Binding-site contacts:
Ligand atom C8 contacts residue NAG1 of chain 1.E at 4.4 Å.
Ligand atom C3 contacts residue ASN5 of chain 1.A at 3.7 Å.
Ligand atom C2 contacts residue ASN5 of chain 1.A at 2.4 Å.
Ligand atom O7 contacts residue SER7 of chain 1.A at 4.4 Å.
Ligand atom O7 contacts residue ASN153 of chain 1.A at 4.3 Å.
Ligand atom C7 contacts residue TYR203 of chain 1.A at 4.2 Å (hydrophobic).
Ligand atom C5 contacts residue ASN5 of chain 1.A at 3.6 Å.
Ligand atom O7 contacts residue TYR203 of chain 1.A at 4.1 Å.
Ligand atom O5 contacts residue ASN5 of chain 1.A at 2.3 Å (h-bond).
Ligand atom O6 contacts residue GLU2 of chain 1.A at 3.2 Å (salt-bridge).
Ligand atom C8 contacts residue SER7 of chain 1.A at 3.8 Å.
Ligand atom C7 contacts residue ASN5 of chain 1.A at 3.1 Å.
Ligand atom C2 contacts residue SER7 of chain 1.A at 3.9 Å.
Ligand atom C8 contacts residue ASN5 of chain 1.A at 4.5 Å.
Ligand atom C4 contacts residue ASN5 of chain 1.A at 4.2 Å.
Ligand atom N2 contacts residue ASN5 of chain 1.A at 3.0 Å (h-bond).
Ligand atom N2 contacts residue SER7 of chain 1.A at 3.3 Å (h-bond).
Ligand atom O7 contacts residue ASN5 of chain 1.A at 2.8 Å (h-bond).
Ligand atom C6 contacts residue GLU2 of chain 1.A at 3.8 Å.
Ligand atom C8 contacts residue TYR203 of chain 1.A at 3.3 Å (hydrophobic).
Ligand atom C7 contacts residue NAG1 of chain 1.E at 4.4 Å.
Ligand atom O7 contacts residue NAG1 of chain 1.E at 3.4 Å.
Ligand atom C1 contacts residue SER7 of chain 1.A at 3.5 Å.
Ligand atom C1 contacts residue ASN5 of chain 1.A at 1.4 Å.
Ligand atom C7 contacts residue SER7 of chain 1.A at 3.6 Å.

Sequence of chain 1.A:
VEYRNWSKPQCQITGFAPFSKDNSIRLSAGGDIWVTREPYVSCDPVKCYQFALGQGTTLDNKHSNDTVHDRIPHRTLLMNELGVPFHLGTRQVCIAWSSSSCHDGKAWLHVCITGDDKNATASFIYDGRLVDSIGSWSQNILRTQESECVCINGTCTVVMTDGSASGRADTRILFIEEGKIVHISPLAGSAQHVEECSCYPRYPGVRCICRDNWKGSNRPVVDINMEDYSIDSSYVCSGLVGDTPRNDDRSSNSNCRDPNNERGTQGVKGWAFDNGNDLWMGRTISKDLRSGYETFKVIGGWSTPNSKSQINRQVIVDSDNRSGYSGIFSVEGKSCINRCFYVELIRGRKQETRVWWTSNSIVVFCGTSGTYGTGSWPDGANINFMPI

The protein below binds the small molecule below.
Small molecule (SMILES): CC(=O)N[C@@H]1[C@@H](O)[C@H](O)[C@@H](CO)O[C@H]1O